Sequence of chain 1.B:
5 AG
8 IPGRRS

Binding-site contacts:
Ligand atom C14 contacts residue PRO172 of chain 1.A at 3.7 Å (hydrophobic).
Ligand atom C01 contacts residue ARG12 of chain 1.B at 4.2 Å.
Ligand atom O07 contacts residue PHE124 of chain 1.A at 4.1 Å.
Ligand atom C16 contacts residue ILE8 of chain 1.B at 4.0 Å (hydrophobic).
Ligand atom C13 contacts residue LYS127 of chain 1.A at 4.3 Å.
Ligand atom C08 contacts residue PHE124 of chain 1.A at 4.5 Å (hydrophobic).
Ligand atom C14 contacts residue GLY176 of chain 1.A at 4.0 Å.
Ligand atom N20 contacts residue GLY10 of chain 1.B at 4.1 Å.
Ligand atom C14 contacts residue ILE173 of chain 1.A at 4.5 Å (hydrophobic).
Ligand atom C19 contacts residue ILE8 of chain 1.B at 3.9 Å (hydrophobic).
Ligand atom N20 contacts residue ARG12 of chain 1.B at 4.4 Å.
Ligand atom C17 contacts residue PHE124 of chain 1.A at 4.2 Å (hydrophobic).
Ligand atom C13 contacts residue ILE8 of chain 1.B at 4.1 Å (hydrophobic).
Ligand atom C16 contacts residue LYS127 of chain 1.A at 1.4 Å.
Ligand atom C03 contacts residue ARG12 of chain 1.B at 3.8 Å.
Ligand atom C19 contacts residue GLY10 of chain 1.B at 3.5 Å.
Ligand atom C15 contacts residue LYS127 of chain 1.A at 2.5 Å.
Ligand atom C15 contacts residue ILE8 of chain 1.B at 4.0 Å (hydrophobic).
Ligand atom O18 contacts residue ASN47 of chain 1.A at 3.1 Å (h-bond).
Ligand atom O11 contacts residue PRO172 of chain 1.A at 3.9 Å.
Ligand atom S05 contacts residue ASN47 of chain 1.A at 3.7 Å.
Ligand atom C14 contacts residue LYS127 of chain 1.A at 2.9 Å.
Ligand atom O06 contacts residue GLY10 of chain 1.B at 4.5 Å.
Ligand atom O18 contacts residue VAL51 of chain 1.A at 3.9 Å.
Ligand atom C04 contacts residue ARG12 of chain 1.B at 4.2 Å.
Ligand atom O06 contacts residue SER50 of chain 1.A at 3.8 Å.
Ligand atom O11 contacts residue ILE224 of chain 1.A at 4.1 Å.
Ligand atom N20 contacts residue ILE8 of chain 1.B at 4.4 Å.
Ligand atom O06 contacts residue VAL51 of chain 1.A at 4.3 Å.
Ligand atom O06 contacts residue ASN47 of chain 1.A at 4.2 Å.
Ligand atom C04 contacts residue GLY10 of chain 1.B at 4.5 Å.
Ligand atom O07 contacts residue ASN47 of chain 1.A at 3.3 Å (h-bond).
Ligand atom C13 contacts residue PRO172 of chain 1.A at 3.5 Å (hydrophobic).
Ligand atom N10 contacts residue PRO172 of chain 1.A at 4.3 Å.
Ligand atom C17 contacts residue LYS127 of chain 1.A at 3.7 Å.
Ligand atom C14 contacts residue ILE8 of chain 1.B at 3.7 Å (hydrophobic).
Ligand atom N02 contacts residue ARG12 of chain 1.B at 3.9 Å.
Ligand atom C13 contacts residue ILE224 of chain 1.A at 3.9 Å (hydrophobic).

This small molecule binds to this protein.
Small molecule (SMILES): Cn1cc(S(=O)(=O)Oc2cc(C=O)ccc2[N+](=O)[O-])cn1

Sequence of chain 1.A:
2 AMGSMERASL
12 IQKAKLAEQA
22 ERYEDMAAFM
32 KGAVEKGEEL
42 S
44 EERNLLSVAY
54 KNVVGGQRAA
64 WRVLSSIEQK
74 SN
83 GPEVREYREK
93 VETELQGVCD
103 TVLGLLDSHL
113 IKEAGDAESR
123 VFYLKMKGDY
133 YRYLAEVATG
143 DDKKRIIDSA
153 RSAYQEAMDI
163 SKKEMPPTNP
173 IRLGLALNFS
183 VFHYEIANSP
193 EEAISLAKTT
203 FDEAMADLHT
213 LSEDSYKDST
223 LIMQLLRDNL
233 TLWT